This small molecule binds to this protein.
Small molecule (SMILES): CC(=O)N[C@@H]1[C@@H](O)[C@H](O)[C@@H](CO)O[C@H]1O

Sequence of chain 1.B:
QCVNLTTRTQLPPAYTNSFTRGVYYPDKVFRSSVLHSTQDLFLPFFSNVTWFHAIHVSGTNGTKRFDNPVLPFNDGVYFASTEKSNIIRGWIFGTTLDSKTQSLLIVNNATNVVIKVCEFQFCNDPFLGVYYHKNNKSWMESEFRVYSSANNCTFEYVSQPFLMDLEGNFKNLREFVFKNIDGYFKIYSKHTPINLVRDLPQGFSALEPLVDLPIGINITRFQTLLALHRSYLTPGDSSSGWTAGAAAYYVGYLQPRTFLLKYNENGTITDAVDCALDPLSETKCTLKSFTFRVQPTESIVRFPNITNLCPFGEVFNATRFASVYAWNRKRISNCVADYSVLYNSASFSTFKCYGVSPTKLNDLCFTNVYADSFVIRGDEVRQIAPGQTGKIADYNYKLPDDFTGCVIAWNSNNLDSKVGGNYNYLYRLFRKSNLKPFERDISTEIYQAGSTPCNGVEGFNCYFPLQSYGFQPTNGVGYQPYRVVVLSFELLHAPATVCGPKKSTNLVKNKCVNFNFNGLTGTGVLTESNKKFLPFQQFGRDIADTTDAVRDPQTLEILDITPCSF

Binding-site contacts:
Ligand atom O7 contacts residue ASN330 of chain 1.B at 4.2 Å.
Ligand atom C7 contacts residue ASN330 of chain 1.B at 3.8 Å.
Ligand atom C7 contacts residue GLY326 of chain 1.B at 3.7 Å.
Ligand atom C8 contacts residue GLY326 of chain 1.B at 3.6 Å.
Ligand atom O5 contacts residue ASN330 of chain 1.B at 2.4 Å (h-bond).
Ligand atom O7 contacts residue GLY326 of chain 1.B at 3.6 Å.
Ligand atom C8 contacts residue PHE325 of chain 1.B at 3.5 Å (hydrophobic).
Ligand atom C3 contacts residue ASN330 of chain 1.B at 3.8 Å.
Ligand atom C4 contacts residue ASN330 of chain 1.B at 4.2 Å.
Ligand atom C2 contacts residue ASN330 of chain 1.B at 2.5 Å.
Ligand atom C1 contacts residue ASN330 of chain 1.B at 1.4 Å.
Ligand atom C8 contacts residue PHE329 of chain 1.B at 3.7 Å (hydrophobic).
Ligand atom C5 contacts residue ASN330 of chain 1.B at 3.7 Å.
Ligand atom O3 contacts residue VAL354 of chain 1.B at 3.5 Å.
Ligand atom C8 contacts residue LEU355 of chain 1.B at 4.1 Å (hydrophobic).
Ligand atom N2 contacts residue ASN330 of chain 1.B at 2.9 Å (h-bond).